Sequence of chain 1.B:
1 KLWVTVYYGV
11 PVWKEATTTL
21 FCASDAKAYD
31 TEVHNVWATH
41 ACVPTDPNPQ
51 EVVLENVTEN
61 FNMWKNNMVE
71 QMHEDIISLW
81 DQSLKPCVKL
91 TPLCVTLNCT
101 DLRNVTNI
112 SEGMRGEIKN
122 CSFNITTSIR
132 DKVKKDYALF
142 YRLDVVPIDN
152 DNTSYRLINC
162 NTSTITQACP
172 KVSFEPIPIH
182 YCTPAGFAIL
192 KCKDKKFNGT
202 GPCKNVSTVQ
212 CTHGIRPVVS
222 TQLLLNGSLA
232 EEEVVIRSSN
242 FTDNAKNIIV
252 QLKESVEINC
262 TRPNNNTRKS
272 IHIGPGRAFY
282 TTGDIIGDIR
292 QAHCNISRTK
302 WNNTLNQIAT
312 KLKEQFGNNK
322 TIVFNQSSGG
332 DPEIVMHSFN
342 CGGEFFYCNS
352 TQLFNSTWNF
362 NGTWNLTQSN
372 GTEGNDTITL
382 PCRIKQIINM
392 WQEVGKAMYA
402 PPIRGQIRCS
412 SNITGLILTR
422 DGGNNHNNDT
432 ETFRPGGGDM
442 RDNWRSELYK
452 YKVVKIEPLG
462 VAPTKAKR

Binding-site contacts:
Ligand atom O5 contacts residue ASN98 of chain 1.B at 2.3 Å (h-bond).
Ligand atom C3 contacts residue ASN98 of chain 1.B at 3.9 Å.
Ligand atom C7 contacts residue ASN98 of chain 1.B at 3.4 Å.
Ligand atom O7 contacts residue ASN98 of chain 1.B at 3.9 Å.
Ligand atom O7 contacts residue THR154 of chain 1.B at 4.1 Å.
Ligand atom N2 contacts residue ASN98 of chain 1.B at 3.1 Å (h-bond).
Ligand atom N2 contacts residue NAG1 of chain 1.GB at 4.1 Å.
Ligand atom C8 contacts residue ASN98 of chain 1.B at 3.9 Å.
Ligand atom C7 contacts residue NAG1 of chain 1.GB at 4.2 Å.
Ligand atom C8 contacts residue NAG1 of chain 1.GB at 3.3 Å.
Ligand atom C5 contacts residue ASN98 of chain 1.B at 3.6 Å.
Ligand atom C4 contacts residue ASN98 of chain 1.B at 4.3 Å.
Ligand atom C1 contacts residue ASN98 of chain 1.B at 1.4 Å.
Ligand atom C2 contacts residue ASN98 of chain 1.B at 2.6 Å.

The small molecule below binds the protein below.
Small molecule (SMILES): CC(=O)N[C@H]1[C@H](O[C@H]2[C@H](O)[C@@H](NC(C)=O)CO[C@@H]2CO)O[C@H](CO)[C@@H](O)[C@@H]1O